Binding-site contacts:
Ligand atom C5 contacts residue ASN291 of chain 2.A at 3.6 Å.
Ligand atom C7 contacts residue ASN291 of chain 2.A at 3.5 Å.
Ligand atom O5 contacts residue SER294 of chain 2.A at 3.3 Å (h-bond).
Ligand atom C6 contacts residue SER294 of chain 2.A at 4.1 Å.
Ligand atom C1 contacts residue THR293 of chain 2.A at 4.2 Å.
Ligand atom C1 contacts residue SER294 of chain 2.A at 3.9 Å.
Ligand atom C2 contacts residue ASN291 of chain 2.A at 2.4 Å.
Ligand atom C7 contacts residue ARG324 of chain 2.A at 4.1 Å.
Ligand atom O7 contacts residue ASN291 of chain 2.A at 3.6 Å (h-bond).
Ligand atom C8 contacts residue GLU292 of chain 2.A at 3.7 Å.
Ligand atom O7 contacts residue ARG324 of chain 2.A at 3.2 Å (salt-bridge).
Ligand atom C1 contacts residue ASN291 of chain 2.A at 1.4 Å.
Ligand atom C8 contacts residue ARG324 of chain 2.A at 4.3 Å.
Ligand atom C5 contacts residue SER294 of chain 2.A at 4.2 Å.
Ligand atom N2 contacts residue ASN291 of chain 2.A at 2.9 Å (h-bond).
Ligand atom O5 contacts residue ASN291 of chain 2.A at 2.4 Å (h-bond).
Ligand atom C7 contacts residue GLU292 of chain 2.A at 4.5 Å.
Ligand atom C4 contacts residue ASN291 of chain 2.A at 4.2 Å.
Ligand atom O5 contacts residue LEU296 of chain 2.A at 4.2 Å.
Ligand atom C3 contacts residue ASN291 of chain 2.A at 3.8 Å.

This small molecule binds to this protein.
Small molecule (SMILES): CC(=O)N[C@@H]1[C@@H](O)[C@H](O)[C@@H](CO)O[C@H]1O

Sequence of chain 2.A:
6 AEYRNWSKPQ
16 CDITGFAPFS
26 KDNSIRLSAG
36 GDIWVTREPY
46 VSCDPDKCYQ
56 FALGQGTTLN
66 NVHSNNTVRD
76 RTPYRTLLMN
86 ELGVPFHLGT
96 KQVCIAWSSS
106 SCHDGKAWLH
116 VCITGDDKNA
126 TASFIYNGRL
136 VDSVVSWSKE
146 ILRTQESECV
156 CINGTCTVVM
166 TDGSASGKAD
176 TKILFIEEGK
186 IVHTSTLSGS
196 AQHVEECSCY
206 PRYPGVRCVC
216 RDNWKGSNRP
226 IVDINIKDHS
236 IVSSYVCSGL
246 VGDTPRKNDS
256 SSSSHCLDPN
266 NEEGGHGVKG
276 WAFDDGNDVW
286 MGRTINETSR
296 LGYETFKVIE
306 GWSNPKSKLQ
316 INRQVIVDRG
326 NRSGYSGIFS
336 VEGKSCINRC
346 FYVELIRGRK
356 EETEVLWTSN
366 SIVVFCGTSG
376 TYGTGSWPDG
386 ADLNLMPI